Sequence of chain 1.B:
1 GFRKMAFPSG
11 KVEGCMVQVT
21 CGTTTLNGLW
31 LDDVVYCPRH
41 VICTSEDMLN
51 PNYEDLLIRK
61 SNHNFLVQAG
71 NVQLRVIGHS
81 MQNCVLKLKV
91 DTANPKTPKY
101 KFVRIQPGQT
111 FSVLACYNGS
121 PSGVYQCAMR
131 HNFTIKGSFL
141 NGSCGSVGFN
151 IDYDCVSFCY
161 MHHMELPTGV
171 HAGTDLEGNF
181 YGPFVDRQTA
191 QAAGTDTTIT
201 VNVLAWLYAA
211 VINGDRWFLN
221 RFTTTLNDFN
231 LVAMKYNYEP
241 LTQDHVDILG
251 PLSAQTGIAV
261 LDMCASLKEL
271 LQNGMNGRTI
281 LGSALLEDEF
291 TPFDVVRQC

Binding-site contacts:
Ligand atom N2 contacts residue GLN188 of chain 1.B at 3.0 Å (h-bond).
Ligand atom C9 contacts residue GLN188 of chain 1.B at 3.5 Å.
Ligand atom N3 contacts residue CYS144 of chain 1.B at 2.8 Å (h-bond).
Ligand atom C30 contacts residue HIS163 of chain 1.B at 3.6 Å.
Ligand atom S1 contacts residue HIS40 of chain 1.B at 3.0 Å (h-bond).
Ligand atom C16 contacts residue ASN141 of chain 1.B at 3.5 Å.
Ligand atom O5 contacts residue HIS162 of chain 1.B at 2.7 Å (h-bond).
Ligand atom C26 contacts residue HIS40 of chain 1.B at 3.4 Å.
Ligand atom C19 contacts residue CYS144 of chain 1.B at 1.8 Å (hydrophobic).
Ligand atom C18 contacts residue GLU165 of chain 1.B at 3.2 Å.
Ligand atom C14 contacts residue CYS144 of chain 1.B at 3.2 Å (hydrophobic).
Ligand atom N1 contacts residue GLU165 of chain 1.B at 2.8 Å (salt-bridge).
Ligand atom C8 contacts residue GLN188 of chain 1.B at 3.5 Å.
Ligand atom O2 contacts residue MET164 of chain 1.B at 3.3 Å.
Ligand atom C20 contacts residue CYS144 of chain 1.B at 2.6 Å (hydrophobic).
Ligand atom O4 contacts residue SER143 of chain 1.B at 3.6 Å (h-bond).
Ligand atom N4 contacts residue GLU165 of chain 1.B at 3.4 Å (salt-bridge).
Ligand atom C17 contacts residue ASN141 of chain 1.B at 3.2 Å.
Ligand atom N4 contacts residue PHE139 of chain 1.B at 3.2 Å (h-bond).
Ligand atom O4 contacts residue CYS144 of chain 1.B at 2.1 Å (h-bond).
Ligand atom C6 contacts residue THR189 of chain 1.B at 3.5 Å.
Ligand atom C11 contacts residue HIS163 of chain 1.B at 3.4 Å.
Ligand atom O2 contacts residue GLU165 of chain 1.B at 3.0 Å (salt-bridge).
Ligand atom N3 contacts residue HIS163 of chain 1.B at 2.7 Å (h-bond).
Ligand atom O1 contacts residue THR189 of chain 1.B at 3.4 Å (h-bond).
Ligand atom C25 contacts residue MET48 of chain 1.B at 3.6 Å (hydrophobic).
Ligand atom C27 contacts residue GLN188 of chain 1.B at 3.4 Å.
Ligand atom C12 contacts residue HIS163 of chain 1.B at 3.5 Å.
Ligand atom C25 contacts residue THR24 of chain 1.B at 3.4 Å.
Ligand atom O1 contacts residue GLN188 of chain 1.B at 3.3 Å.
Ligand atom C1 contacts residue ALA190 of chain 1.B at 3.5 Å (hydrophobic).
Ligand atom C13 contacts residue CYS144 of chain 1.B at 2.6 Å (hydrophobic).
Ligand atom O5 contacts residue SER143 of chain 1.B at 3.5 Å (h-bond).
Ligand atom N4 contacts residue LEU140 of chain 1.B at 3.5 Å (h-bond).
Ligand atom C4 contacts residue GLU165 of chain 1.B at 3.6 Å.
Ligand atom S1 contacts residue CYS144 of chain 1.B at 3.0 Å (h-bond).
Ligand atom C2 contacts residue ALA190 of chain 1.B at 3.5 Å (hydrophobic).
Ligand atom O5 contacts residue PHE139 of chain 1.B at 3.3 Å.
Ligand atom C22 contacts residue HIS40 of chain 1.B at 3.5 Å.
Ligand atom C5 contacts residue THR189 of chain 1.B at 3.6 Å.

This small molecule binds to this protein.
Small molecule (SMILES): COc1cccc2[nH]c(C(=O)N[C@@H](CC(C)C)C(=O)N[C@@H](C[C@@H]3CCNC3=O)C(=O)c3nc4ccccc4s3)cc12